Sequence of chain 1.A:
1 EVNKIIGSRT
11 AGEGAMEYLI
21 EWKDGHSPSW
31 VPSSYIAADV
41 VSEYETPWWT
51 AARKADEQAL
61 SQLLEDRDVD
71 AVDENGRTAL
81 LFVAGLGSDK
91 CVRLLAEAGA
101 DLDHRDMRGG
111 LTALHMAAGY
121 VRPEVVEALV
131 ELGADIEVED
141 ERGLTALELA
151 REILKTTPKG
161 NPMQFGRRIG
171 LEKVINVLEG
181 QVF

Binding-site contacts:
Ligand atom CB contacts residue TYR120 of chain 1.A at 3.9 Å (hydrophobic).
Ligand atom CA contacts residue TYR120 of chain 1.A at 3.6 Å (hydrophobic).
Ligand atom CZ contacts residue GLY119 of chain 1.A at 3.5 Å.
Ligand atom CD2 contacts residue LEU86 of chain 1.A at 3.9 Å (hydrophobic).
Ligand atom N contacts residue TYR120 of chain 1.A at 2.9 Å (h-bond).
Ligand atom CZ contacts residue ARG142 of chain 1.A at 3.6 Å.
Ligand atom CD2 contacts residue GLY119 of chain 1.A at 3.2 Å.
Ligand atom CE2 contacts residue LEU149 of chain 1.A at 3.6 Å (hydrophobic).
Ligand atom CG contacts residue TYR120 of chain 1.A at 3.8 Å (hydrophobic).
Ligand atom CD2 contacts residue MET116 of chain 1.A at 3.8 Å (hydrophobic).
Ligand atom CD1 contacts residue LEU86 of chain 1.A at 3.7 Å (hydrophobic).
Ligand atom OH contacts residue ARG142 of chain 1.A at 3.4 Å (salt-bridge).
Ligand atom CG contacts residue LEU111 of chain 1.A at 3.9 Å (hydrophobic).
Ligand atom C contacts residue TYR120 of chain 1.A at 4.0 Å (hydrophobic).
Ligand atom CZ contacts residue HIS115 of chain 1.A at 3.7 Å.
Ligand atom N contacts residue THR156 of chain 1.A at 3.4 Å (h-bond).
Ligand atom CA contacts residue TYR120 of chain 1.A at 3.1 Å (hydrophobic).
Ligand atom N contacts residue TYR120 of chain 1.A at 3.2 Å (h-bond).
Ligand atom C contacts residue ARG77 of chain 1.A at 3.4 Å.
Ligand atom OD1 contacts residue TYR120 of chain 1.A at 2.4 Å (h-bond).
Ligand atom C contacts residue THR156 of chain 1.A at 3.1 Å.
Ligand atom C contacts residue TYR120 of chain 1.A at 3.3 Å (hydrophobic).
Ligand atom CE2 contacts residue GLY119 of chain 1.A at 3.0 Å.
Ligand atom O contacts residue THR156 of chain 1.A at 2.8 Å (h-bond).
Ligand atom O contacts residue ARG167 of chain 1.A at 3.9 Å.
Ligand atom CE2 contacts residue TYR120 of chain 1.A at 3.5 Å (hydrophobic).
Ligand atom CG contacts residue MET116 of chain 1.A at 3.9 Å (hydrophobic).
Ligand atom CA contacts residue ARG77 of chain 1.A at 4.1 Å.
Ligand atom CD1 contacts residue TYR120 of chain 1.A at 3.4 Å (hydrophobic).
Ligand atom CG contacts residue TYR120 of chain 1.A at 3.5 Å (hydrophobic).
Ligand atom O contacts residue TYR120 of chain 1.A at 3.4 Å.
Ligand atom CG contacts residue TYR120 of chain 1.A at 3.4 Å (hydrophobic).
Ligand atom CG contacts residue GLY119 of chain 1.A at 4.1 Å.
Ligand atom CE2 contacts residue ARG142 of chain 1.A at 3.7 Å.
Ligand atom CB contacts residue ARG77 of chain 1.A at 3.7 Å.
Ligand atom CB contacts residue TYR120 of chain 1.A at 3.2 Å (hydrophobic).
Ligand atom CA contacts residue THR156 of chain 1.A at 3.5 Å.
Ligand atom CD2 contacts residue TYR120 of chain 1.A at 3.6 Å (hydrophobic).
Ligand atom CD contacts residue TYR120 of chain 1.A at 3.0 Å (hydrophobic).
Ligand atom O contacts residue ARG77 of chain 1.A at 2.8 Å (salt-bridge).

The protein below binds the small molecule below.
Small molecule (SMILES): CC(C)C[C@H](NC(=O)CNC(=O)[C@H](CC(C)C)NC(=O)[C@@H]1CCCN1C(=O)[C@H](CC(=O)O)NC(=O)[C@H](Cc1ccccc1)NC(=O)[C@H](CO)NC(=O)CNC(=O)CNC(=O)[C@@H]1CCCN1C(=O)[C@@H](N)Cc1ccc(O)cc1)C(=O)N[C@@H](C)C=O